Sequence of chain 1.A:
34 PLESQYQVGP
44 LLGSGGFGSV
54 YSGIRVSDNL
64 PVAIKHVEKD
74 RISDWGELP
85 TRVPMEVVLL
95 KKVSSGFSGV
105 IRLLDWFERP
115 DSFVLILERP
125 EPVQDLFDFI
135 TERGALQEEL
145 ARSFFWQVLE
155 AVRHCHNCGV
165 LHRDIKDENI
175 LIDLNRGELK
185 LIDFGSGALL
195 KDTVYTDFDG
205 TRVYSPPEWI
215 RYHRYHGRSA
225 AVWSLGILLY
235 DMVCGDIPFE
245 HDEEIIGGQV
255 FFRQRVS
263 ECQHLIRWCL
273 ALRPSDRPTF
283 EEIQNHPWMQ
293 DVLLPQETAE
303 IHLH

Binding-site contacts:
Ligand atom O contacts residue PHE131 of chain 1.A at 3.4 Å.
Ligand atom NH1 contacts residue ILE134 of chain 1.A at 3.6 Å.
Ligand atom CG contacts residue VAL207 of chain 1.A at 3.5 Å (hydrophobic).
Ligand atom CB contacts residue ASP240 of chain 1.A at 3.5 Å.
Ligand atom CD2 contacts residue VAL207 of chain 1.A at 3.6 Å (hydrophobic).
Ligand atom C contacts residue GLY204 of chain 1.A at 3.2 Å.
Ligand atom CB contacts residue GLU172 of chain 1.A at 3.5 Å.
Ligand atom CD2 contacts residue GLU244 of chain 1.A at 3.6 Å.
Ligand atom CA contacts residue ASP240 of chain 1.A at 3.4 Å.
Ligand atom C contacts residue ASP203 of chain 1.A at 3.4 Å.
Ligand atom CB contacts residue THR205 of chain 1.A at 3.5 Å.
Ligand atom NH2 contacts residue ASP132 of chain 1.A at 3.1 Å (salt-bridge).
Ligand atom O contacts residue LYS170 of chain 1.A at 2.6 Å (salt-bridge).
Ligand atom NH1 contacts residue PHE131 of chain 1.A at 3.0 Å (h-bond).
Ligand atom NH2 contacts residue ASP235 of chain 1.A at 2.9 Å (salt-bridge).
Ligand atom CA contacts residue GLU172 of chain 1.A at 3.7 Å.
Ligand atom CD contacts residue GLY239 of chain 1.A at 3.5 Å.
Ligand atom NH2 contacts residue ASP171 of chain 1.A at 3.6 Å.
Ligand atom NH1 contacts residue ASP171 of chain 1.A at 2.8 Å (salt-bridge).
Ligand atom NH1 contacts residue GLU172 of chain 1.A at 2.9 Å (salt-bridge).
Ligand atom NH2 contacts residue GLY239 of chain 1.A at 3.4 Å (h-bond).
Ligand atom O contacts residue THR205 of chain 1.A at 3.6 Å.
Ligand atom NH2 contacts residue ASP240 of chain 1.A at 3.1 Å (salt-bridge).
Ligand atom N contacts residue GLU172 of chain 1.A at 3.0 Å (salt-bridge).
Ligand atom NE2 contacts residue GLU244 of chain 1.A at 2.7 Å (salt-bridge).
Ligand atom CD contacts residue GLU172 of chain 1.A at 3.5 Å.
Ligand atom CZ contacts residue PHE131 of chain 1.A at 3.6 Å (hydrophobic).
Ligand atom CG contacts residue ASP240 of chain 1.A at 3.5 Å.
Ligand atom CZ contacts residue ASP171 of chain 1.A at 3.6 Å.
Ligand atom CG contacts residue PHE131 of chain 1.A at 3.6 Å (hydrophobic).
Ligand atom CB contacts residue ASP203 of chain 1.A at 3.4 Å.
Ligand atom O contacts residue GLU172 of chain 1.A at 3.4 Å (salt-bridge).
Ligand atom CA contacts residue GLY204 of chain 1.A at 3.6 Å.
Ligand atom CE1 contacts residue GLU244 of chain 1.A at 3.6 Å.
Ligand atom NH2 contacts residue ASP129 of chain 1.A at 2.9 Å (salt-bridge).
Ligand atom NE contacts residue THR135 of chain 1.A at 3.0 Å (h-bond).
Ligand atom CE1 contacts residue ILE241 of chain 1.A at 3.5 Å (hydrophobic).
Ligand atom OG contacts residue ASP168 of chain 1.A at 2.7 Å (salt-bridge).
Ligand atom C contacts residue PHE131 of chain 1.A at 3.6 Å (hydrophobic).
Ligand atom CG contacts residue GLU172 of chain 1.A at 3.5 Å.

A protein and the small-molecule ligand that binds it are described below.
Small molecule (SMILES): CC[C@H](NC(=O)[C@@H](N)CCCN=C(N)N)C(=O)N[C@@H](CCCN=C(N)N)C(=O)N[C@@H](CCCN=C(N)N)C(=O)N[C@@H](CCCN=C(N)N)C(=O)N[C@@H](Cc1cnc[nH]1)C(=O)N1CCC[C@H]1C(=O)N[C@H](C=O)CO